Binding-site contacts:
Ligand atom C14 contacts residue GLY292 of chain 1.A at 3.2 Å.
Ligand atom N39 contacts residue ASP290 of chain 1.A at 2.7 Å (salt-bridge).
Ligand atom C24 contacts residue GLY292 of chain 1.A at 3.4 Å.
Ligand atom N38 contacts residue GLY292 of chain 1.A at 3.0 Å (h-bond).
Ligand atom C9 contacts residue GLY292 of chain 1.A at 3.4 Å.
Ligand atom O43 contacts residue TYR133 of chain 1.A at 3.6 Å.
Ligand atom C7 contacts residue GLN135 of chain 1.A at 3.5 Å.
Ligand atom C36 contacts residue ASP94 of chain 1.A at 3.6 Å.
Ligand atom C24 contacts residue GLY75 of chain 1.A at 3.6 Å.
Ligand atom O41 contacts residue GLN135 of chain 1.A at 3.1 Å (h-bond).
Ligand atom C8 contacts residue GLN135 of chain 1.A at 3.4 Å.
Ligand atom C27 contacts residue GLY96 of chain 1.A at 3.4 Å.
Ligand atom C33 contacts residue THR294 of chain 1.A at 3.3 Å.
Ligand atom C9 contacts residue LEU92 of chain 1.A at 3.4 Å (hydrophobic).
Ligand atom C7 contacts residue THR134 of chain 1.A at 3.6 Å.
Ligand atom C12 contacts residue PRO132 of chain 1.A at 3.5 Å (hydrophobic).
Ligand atom C2 contacts residue ARG297 of chain 1.A at 3.6 Å.
Ligand atom O42 contacts residue THR294 of chain 1.A at 3.0 Å (h-bond).
Ligand atom C15 contacts residue GLN135 of chain 1.A at 3.4 Å.
Ligand atom C27 contacts residue ASP290 of chain 1.A at 3.6 Å.
Ligand atom O41 contacts residue TYR133 of chain 1.A at 3.6 Å.
Ligand atom C3 contacts residue PHE170 of chain 1.A at 3.6 Å (hydrophobic).
Ligand atom O41 contacts residue THR134 of chain 1.A at 3.4 Å (h-bond).
Ligand atom C17 contacts residue GLY292 of chain 1.A at 3.6 Å.
Ligand atom C13 contacts residue GLY96 of chain 1.A at 3.0 Å.
Ligand atom O43 contacts residue ASP94 of chain 1.A at 2.6 Å (salt-bridge).
Ligand atom C26 contacts residue ASP94 of chain 1.A at 3.4 Å.
Ligand atom N39 contacts residue GLY96 of chain 1.A at 2.9 Å (h-bond).
Ligand atom C3 contacts residue GLN135 of chain 1.A at 3.3 Å.
Ligand atom C28 contacts residue GLN135 of chain 1.A at 3.5 Å.
Ligand atom C16 contacts residue GLN135 of chain 1.A at 3.6 Å.
Ligand atom C29 contacts residue THR294 of chain 1.A at 3.5 Å.
Ligand atom C10 contacts residue THR134 of chain 1.A at 3.5 Å.
Ligand atom O43 contacts residue SER97 of chain 1.A at 3.5 Å.
Ligand atom C34 contacts residue ASP290 of chain 1.A at 3.4 Å.
Ligand atom C25 contacts residue VAL131 of chain 1.A at 3.5 Å (hydrophobic).
Ligand atom C26 contacts residue GLY292 of chain 1.A at 3.5 Å.
Ligand atom C33 contacts residue GLY73 of chain 1.A at 3.6 Å.
Ligand atom O43 contacts residue GLY96 of chain 1.A at 3.5 Å (h-bond).
Ligand atom C5 contacts residue ARG297 of chain 1.A at 3.6 Å.

Sequence of chain 1.A:
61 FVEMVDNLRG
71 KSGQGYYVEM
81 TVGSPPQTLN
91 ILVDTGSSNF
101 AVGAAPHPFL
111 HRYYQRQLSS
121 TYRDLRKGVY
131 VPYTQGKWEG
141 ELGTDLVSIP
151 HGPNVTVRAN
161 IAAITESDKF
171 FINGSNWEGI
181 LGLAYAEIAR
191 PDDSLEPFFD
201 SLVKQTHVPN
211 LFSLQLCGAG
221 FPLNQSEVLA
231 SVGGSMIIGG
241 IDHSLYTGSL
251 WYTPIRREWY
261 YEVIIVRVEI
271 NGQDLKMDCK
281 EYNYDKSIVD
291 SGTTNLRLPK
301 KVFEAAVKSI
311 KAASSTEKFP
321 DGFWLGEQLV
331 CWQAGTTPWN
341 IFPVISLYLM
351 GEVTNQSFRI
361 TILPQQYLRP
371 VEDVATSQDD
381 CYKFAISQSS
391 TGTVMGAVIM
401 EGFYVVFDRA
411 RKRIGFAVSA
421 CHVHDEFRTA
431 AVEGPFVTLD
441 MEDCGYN

The protein below binds the small molecule below.
Small molecule (SMILES): CCCCN(CCCC)C(=O)n1cc(C(=O)N[C@@H](Cc2ccccc2)[C@H](O)CNCc2cccc(OC)c2)c2ccccc21